Sequence of chain 1.A:
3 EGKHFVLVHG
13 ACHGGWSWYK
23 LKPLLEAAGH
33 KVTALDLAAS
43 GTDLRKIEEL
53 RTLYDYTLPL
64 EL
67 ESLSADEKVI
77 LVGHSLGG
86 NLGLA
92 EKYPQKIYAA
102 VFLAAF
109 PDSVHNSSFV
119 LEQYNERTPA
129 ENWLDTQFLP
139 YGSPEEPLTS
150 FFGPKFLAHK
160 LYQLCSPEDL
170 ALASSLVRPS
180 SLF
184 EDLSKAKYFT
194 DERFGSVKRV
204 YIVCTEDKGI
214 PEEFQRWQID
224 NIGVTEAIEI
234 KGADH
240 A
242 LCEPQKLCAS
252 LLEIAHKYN

Binding-site contacts:
Ligand atom O2' contacts residue ALA13 of chain 1.A at 2.8 Å (h-bond).
Ligand atom C6 contacts residue PHE151 of chain 1.A at 3.8 Å (hydrophobic).
Ligand atom C3 contacts residue TYR122 of chain 1.A at 4.3 Å (hydrophobic).
Ligand atom O1' contacts residue PHE151 of chain 1.A at 4.1 Å.
Ligand atom O2' contacts residue SER81 of chain 1.A at 3.0 Å (h-bond).
Ligand atom O2 contacts residue PHE151 of chain 1.A at 4.4 Å.
Ligand atom C2 contacts residue PHE151 of chain 1.A at 3.9 Å (hydrophobic).
Ligand atom C5 contacts residue TYR122 of chain 1.A at 3.8 Å (hydrophobic).
Ligand atom C1 contacts residue HIS238 of chain 1.A at 4.2 Å.
Ligand atom O2' contacts residue GLY12 of chain 1.A at 3.8 Å.
Ligand atom O2 contacts residue LEU181 of chain 1.A at 3.8 Å.
Ligand atom O2 contacts residue ALA13 of chain 1.A at 3.7 Å.
Ligand atom C4 contacts residue TYR122 of chain 1.A at 3.4 Å (hydrophobic).
Ligand atom O1' contacts residue SER81 of chain 1.A at 3.0 Å (h-bond).
Ligand atom O1' contacts residue ALA13 of chain 1.A at 4.2 Å.
Ligand atom C1' contacts residue HIS238 of chain 1.A at 3.8 Å.
Ligand atom O2 contacts residue PHE107 of chain 1.A at 3.8 Å.
Ligand atom C3 contacts residue TRP131 of chain 1.A at 3.8 Å (hydrophobic).
Ligand atom C6 contacts residue HIS238 of chain 1.A at 3.8 Å.
Ligand atom O2 contacts residue MSE149 of chain 1.A at 3.7 Å.
Ligand atom O2' contacts residue PHE151 of chain 1.A at 4.3 Å.
Ligand atom C6 contacts residue LEU160 of chain 1.A at 4.1 Å (hydrophobic).
Ligand atom C5 contacts residue PHE155 of chain 1.A at 4.0 Å (hydrophobic).
Ligand atom C1' contacts residue SER81 of chain 1.A at 3.2 Å.
Ligand atom C1' contacts residue LEU82 of chain 1.A at 4.3 Å (hydrophobic).
Ligand atom C2 contacts residue MSE149 of chain 1.A at 4.2 Å.
Ligand atom O2' contacts residue LEU82 of chain 1.A at 3.5 Å (h-bond).
Ligand atom O1' contacts residue HIS238 of chain 1.A at 2.8 Å (h-bond).
Ligand atom C1 contacts residue PHE151 of chain 1.A at 3.6 Å (hydrophobic).
Ligand atom O2 contacts residue LEU82 of chain 1.A at 3.8 Å.
Ligand atom C5 contacts residue GLY212 of chain 1.A at 4.3 Å.
Ligand atom C1' contacts residue PHE151 of chain 1.A at 3.9 Å (hydrophobic).
Ligand atom C3 contacts residue PHE151 of chain 1.A at 4.3 Å (hydrophobic).
Ligand atom C5 contacts residue PHE151 of chain 1.A at 4.3 Å (hydrophobic).
Ligand atom C4 contacts residue TRP131 of chain 1.A at 3.6 Å (hydrophobic).
Ligand atom C3 contacts residue PHE107 of chain 1.A at 3.7 Å (hydrophobic).
Ligand atom C1' contacts residue ALA13 of chain 1.A at 3.8 Å (hydrophobic).
Ligand atom C1 contacts residue SER81 of chain 1.A at 4.2 Å.
Ligand atom C5 contacts residue ILE213 of chain 1.A at 4.2 Å (hydrophobic).
Ligand atom C2 contacts residue PHE107 of chain 1.A at 3.8 Å (hydrophobic).

A protein and the small-molecule ligand that binds it are described below.
Small molecule (SMILES): O=C(O)c1ccccc1O